A protein and the small-molecule ligand that binds it are described below.
Small molecule (SMILES): Clc1ncnc2[nH]cnc12

Binding-site contacts:
Ligand atom N05 contacts residue ASN39 of chain 1.B at 3.8 Å.
Ligand atom N09 contacts residue TYR40 of chain 1.B at 3.7 Å.
Ligand atom C04 contacts residue VAL269 of chain 1.B at 3.8 Å (hydrophobic).
Ligand atom C04 contacts residue ASP267 of chain 1.B at 3.4 Å.
Ligand atom C08 contacts residue ASN39 of chain 1.B at 3.9 Å.
Ligand atom C10 contacts residue LYS57 of chain 1.B at 4.0 Å.
Ligand atom C02 contacts residue ARG44 of chain 1.B at 3.9 Å.
Ligand atom C10 contacts residue ASN39 of chain 1.B at 3.4 Å.
Ligand atom C08 contacts residue TYR35 of chain 1.B at 3.1 Å (hydrophobic).
Ligand atom N03 contacts residue MET258 of chain 1.B at 4.1 Å.
Ligand atom N03 contacts residue ASN39 of chain 1.B at 4.0 Å.
Ligand atom C04 contacts residue ASN39 of chain 1.B at 4.0 Å.
Ligand atom C10 contacts residue PHE182 of chain 1.B at 3.4 Å (hydrophobic).
Ligand atom C04 contacts residue ARG44 of chain 1.B at 3.7 Å.
Ligand atom N03 contacts residue VAL269 of chain 1.B at 3.8 Å.
Ligand atom CL01 contacts residue LYS57 of chain 1.B at 3.7 Å.
Ligand atom N05 contacts residue GLU219 of chain 1.B at 3.5 Å (salt-bridge).
Ligand atom C08 contacts residue SAH1 of chain 1.E at 3.8 Å.
Ligand atom N07 contacts residue TYR35 of chain 1.B at 3.1 Å (h-bond).
Ligand atom N09 contacts residue ASN39 of chain 1.B at 3.8 Å.
Ligand atom N09 contacts residue PHE182 of chain 1.B at 3.6 Å.
Ligand atom C06 contacts residue PHE182 of chain 1.B at 3.5 Å (hydrophobic).
Ligand atom CL01 contacts residue VAL272 of chain 1.B at 3.9 Å.
Ligand atom N03 contacts residue PHE182 of chain 1.B at 4.2 Å.
Ligand atom C02 contacts residue ASN39 of chain 1.B at 3.6 Å.
Ligand atom N05 contacts residue ASP267 of chain 1.B at 3.9 Å.
Ligand atom CL01 contacts residue MET258 of chain 1.B at 3.9 Å.
Ligand atom N09 contacts residue LYS57 of chain 1.B at 2.9 Å (salt-bridge).
Ligand atom C06 contacts residue ASN39 of chain 1.B at 3.5 Å.
Ligand atom N05 contacts residue PHE182 of chain 1.B at 4.0 Å.
Ligand atom N03 contacts residue ASP267 of chain 1.B at 4.1 Å.
Ligand atom N07 contacts residue PHE182 of chain 1.B at 3.5 Å.
Ligand atom N07 contacts residue ASN39 of chain 1.B at 3.9 Å.
Ligand atom N03 contacts residue ARG44 of chain 1.B at 3.5 Å (salt-bridge).
Ligand atom C08 contacts residue PHE182 of chain 1.B at 3.4 Å (hydrophobic).
Ligand atom C08 contacts residue TYR40 of chain 1.B at 3.4 Å (hydrophobic).
Ligand atom C04 contacts residue GLU219 of chain 1.B at 3.1 Å.
Ligand atom C08 contacts residue LYS57 of chain 1.B at 3.7 Å.
Ligand atom C02 contacts residue PHE182 of chain 1.B at 3.7 Å (hydrophobic).
Ligand atom CL01 contacts residue VAL53 of chain 1.B at 3.6 Å.

Sequence of chain 1.B:
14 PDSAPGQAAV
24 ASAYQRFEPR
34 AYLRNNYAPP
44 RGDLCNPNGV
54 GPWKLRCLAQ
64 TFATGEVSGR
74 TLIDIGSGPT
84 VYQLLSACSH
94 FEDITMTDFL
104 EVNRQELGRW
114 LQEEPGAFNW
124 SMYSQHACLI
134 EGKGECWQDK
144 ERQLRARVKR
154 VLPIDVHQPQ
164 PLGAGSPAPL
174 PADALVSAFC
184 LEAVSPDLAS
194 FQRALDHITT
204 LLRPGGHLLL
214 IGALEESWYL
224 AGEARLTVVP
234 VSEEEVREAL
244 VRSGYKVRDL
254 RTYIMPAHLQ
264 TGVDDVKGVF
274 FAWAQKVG